A protein and the small-molecule ligand that binds it are described below.
Small molecule (SMILES): O=C(O)[C@@H]1CS[C@H]2CS[C@H](CS)N21

Binding-site contacts:
Ligand atom S04 contacts residue HIS216 of chain 1.A at 4.3 Å.
Ligand atom O10 contacts residue ASN186 of chain 1.A at 4.2 Å.
Ligand atom C02 contacts residue ASN186 of chain 1.A at 3.9 Å.
Ligand atom S04 contacts residue TRP63 of chain 1.A at 4.1 Å.
Ligand atom C03 contacts residue 3C71 of chain 1.G at 4.3 Å.
Ligand atom C05 contacts residue TYR43 of chain 1.A at 3.7 Å (hydrophobic).
Ligand atom C09 contacts residue ASN186 of chain 1.A at 3.7 Å.
Ligand atom C02 contacts residue HIS216 of chain 1.A at 4.3 Å.
Ligand atom C05 contacts residue ASN186 of chain 1.A at 4.3 Å.
Ligand atom C05 contacts residue PHE38 of chain 1.A at 4.0 Å (hydrophobic).
Ligand atom O11 contacts residue ASN186 of chain 1.A at 2.9 Å (h-bond).
Ligand atom S01 contacts residue ASN186 of chain 1.A at 3.6 Å (h-bond).
Ligand atom C03 contacts residue ASN186 of chain 1.A at 4.4 Å.
Ligand atom C02 contacts residue PHE38 of chain 1.A at 4.3 Å (hydrophobic).
Ligand atom N07 contacts residue ASN186 of chain 1.A at 3.7 Å.
Ligand atom C02 contacts residue 3C71 of chain 1.G at 3.1 Å.
Ligand atom S04 contacts residue TYR43 of chain 1.A at 3.4 Å.
Ligand atom O10 contacts residue TYR177 of chain 1.A at 3.6 Å.
Ligand atom O11 contacts residue GLY185 of chain 1.A at 3.8 Å.
Ligand atom C12 contacts residue ARG181 of chain 1.A at 4.3 Å.
Ligand atom S13 contacts residue GLY185 of chain 1.A at 4.3 Å.
Ligand atom C09 contacts residue GLY185 of chain 1.A at 4.1 Å.
Ligand atom O10 contacts residue GLY185 of chain 1.A at 4.2 Å.
Ligand atom O10 contacts residue HIS155 of chain 1.A at 3.4 Å.
Ligand atom S13 contacts residue ARG181 of chain 1.A at 3.4 Å (salt-bridge).
Ligand atom O11 contacts residue HIS155 of chain 1.A at 3.5 Å.
Ligand atom C09 contacts residue HIS155 of chain 1.A at 3.6 Å.
Ligand atom C08 contacts residue ASN186 of chain 1.A at 4.3 Å.
Ligand atom C03 contacts residue HIS216 of chain 1.A at 3.6 Å.
Ligand atom C03 contacts residue TRP63 of chain 1.A at 4.3 Å (hydrophobic).
Ligand atom S01 contacts residue 3C71 of chain 1.G at 2.0 Å (h-bond).
Ligand atom N07 contacts residue HIS216 of chain 1.A at 4.3 Å.
Ligand atom C08 contacts residue HIS216 of chain 1.A at 3.7 Å.
Ligand atom C12 contacts residue HIS216 of chain 1.A at 3.7 Å.
Ligand atom C02 contacts residue TRP63 of chain 1.A at 3.8 Å (hydrophobic).
Ligand atom C06 contacts residue ASN186 of chain 1.A at 3.5 Å.

Sequence of chain 1.A:
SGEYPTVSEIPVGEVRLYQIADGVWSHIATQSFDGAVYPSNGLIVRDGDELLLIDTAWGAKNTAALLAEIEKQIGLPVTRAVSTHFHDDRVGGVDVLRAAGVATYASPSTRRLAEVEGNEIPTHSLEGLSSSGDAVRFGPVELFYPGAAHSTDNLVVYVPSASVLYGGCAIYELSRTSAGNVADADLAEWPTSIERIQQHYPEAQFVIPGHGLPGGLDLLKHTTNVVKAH